A small-molecule ligand and the protein it binds are described below.
Small molecule (SMILES): CC[C@H](N)C(=O)N[C@@H](CC(=O)O)C(=O)N[C@@H](CO)C(=O)N[C@@H](Cc1ccc(OP(=O)(O)O)cc1)C(=O)N[C@H](C(=O)NCC(=O)N[C@@H](CC(=O)O)C(=O)N[C@H](C=O)CCC(=O)O)C(C)C

Sequence of chain 1.E:
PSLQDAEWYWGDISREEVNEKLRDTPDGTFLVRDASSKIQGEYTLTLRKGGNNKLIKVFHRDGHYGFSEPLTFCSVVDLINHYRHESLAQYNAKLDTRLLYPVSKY

Binding-site contacts:
Ligand atom CD1 contacts residue LEU63 of chain 1.E at 3.4 Å (hydrophobic).
Ligand atom N contacts residue TYR99 of chain 1.E at 3.3 Å (h-bond).
Ligand atom O2P contacts residue SER44 of chain 1.E at 2.6 Å (h-bond).
Ligand atom O contacts residue LYS62 of chain 1.E at 3.5 Å.
Ligand atom N contacts residue LEU63 of chain 1.E at 2.9 Å (h-bond).
Ligand atom O contacts residue LEU63 of chain 1.E at 2.8 Å (h-bond).
Ligand atom O1P contacts residue ALA43 of chain 1.E at 3.4 Å.
Ligand atom P contacts residue SER44 of chain 1.E at 3.4 Å.
Ligand atom OD1 contacts residue ASN61 of chain 1.E at 3.1 Å (h-bond).
Ligand atom CE1 contacts residue LYS65 of chain 1.E at 3.5 Å.
Ligand atom O1P contacts residue SER44 of chain 1.E at 2.7 Å (h-bond).
Ligand atom OE1 contacts residue ALA101 of chain 1.E at 3.0 Å (h-bond).
Ligand atom CA contacts residue ASN61 of chain 1.E at 3.5 Å.
Ligand atom CA contacts residue TYR99 of chain 1.E at 3.4 Å (hydrophobic).
Ligand atom CB contacts residue TYR99 of chain 1.E at 3.5 Å (hydrophobic).
Ligand atom O1P contacts residue THR52 of chain 1.E at 2.7 Å (h-bond).
Ligand atom OD2 contacts residue SER76 of chain 1.E at 3.6 Å.
Ligand atom O contacts residue TYR99 of chain 1.E at 3.5 Å (h-bond).
Ligand atom CG1 contacts residue ASN100 of chain 1.E at 3.5 Å.
Ligand atom O contacts residue TYR99 of chain 1.E at 3.5 Å.
Ligand atom OE2 contacts residue LYS102 of chain 1.E at 3.6 Å (salt-bridge).
Ligand atom CE2 contacts residue LEU63 of chain 1.E at 3.5 Å (hydrophobic).
Ligand atom CA contacts residue TYR99 of chain 1.E at 3.6 Å (hydrophobic).
Ligand atom O contacts residue TYR99 of chain 1.E at 2.7 Å (h-bond).
Ligand atom C contacts residue TYR99 of chain 1.E at 3.2 Å (hydrophobic).
Ligand atom OD1 contacts residue ASN27 of chain 1.E at 3.1 Å (h-bond).
Ligand atom OD1 contacts residue SER76 of chain 1.E at 3.6 Å (h-bond).
Ligand atom CG contacts residue SER76 of chain 1.E at 3.6 Å.
Ligand atom N contacts residue ASN60 of chain 1.E at 3.0 Å (h-bond).
Ligand atom OD2 contacts residue ARG23 of chain 1.E at 3.0 Å (salt-bridge).
Ligand atom N contacts residue TYR99 of chain 1.E at 3.1 Å (h-bond).
Ligand atom N contacts residue ASN61 of chain 1.E at 3.2 Å (h-bond).
Ligand atom C contacts residue LEU63 of chain 1.E at 3.5 Å (hydrophobic).
Ligand atom OH contacts residue THR52 of chain 1.E at 3.2 Å (h-bond).
Ligand atom O1P contacts residue ARG41 of chain 1.E at 2.9 Å (salt-bridge).
Ligand atom O contacts residue ASN100 of chain 1.E at 3.0 Å (h-bond).
Ligand atom P contacts residue THR52 of chain 1.E at 3.5 Å.
Ligand atom O2P contacts residue ARG41 of chain 1.E at 3.1 Å (salt-bridge).
Ligand atom OD1 contacts residue TYR99 of chain 1.E at 3.5 Å.
Ligand atom CA contacts residue LEU63 of chain 1.E at 3.2 Å (hydrophobic).